Binding-site contacts:
Ligand atom C31 contacts residue LEU216 of chain 51.A at 3.4 Å (hydrophobic).
Ligand atom C6B contacts residue ILE183 of chain 51.A at 3.6 Å (hydrophobic).
Ligand atom O1 contacts residue W711 of chain 51.F at 3.7 Å.
Ligand atom C6C contacts residue ILE186 of chain 51.A at 3.9 Å (hydrophobic).
Ligand atom O1B contacts residue ILE95 of chain 51.A at 3.6 Å.
Ligand atom C5B contacts residue TYR146 of chain 51.A at 3.4 Å (hydrophobic).
Ligand atom N3A contacts residue MET181 of chain 51.A at 3.3 Å.
Ligand atom C3 contacts residue W711 of chain 51.F at 3.3 Å.
Ligand atom N2 contacts residue W711 of chain 51.F at 2.9 Å.
Ligand atom C1B contacts residue ILE183 of chain 51.A at 4.0 Å (hydrophobic).
Ligand atom C4 contacts residue TYR192 of chain 51.A at 3.5 Å (hydrophobic).
Ligand atom C2C contacts residue LEU216 of chain 51.A at 3.7 Å (hydrophobic).
Ligand atom C2C contacts residue THR97 of chain 51.A at 3.9 Å.
Ligand atom C2A contacts residue MET181 of chain 51.A at 3.7 Å (hydrophobic).
Ligand atom C2B contacts residue ILE219 of chain 51.A at 3.8 Å (hydrophobic).
Ligand atom C5A contacts residue ILE170 of chain 51.A at 3.8 Å (hydrophobic).
Ligand atom C4B contacts residue TYR146 of chain 51.A at 3.7 Å (hydrophobic).
Ligand atom C1C contacts residue THR97 of chain 51.A at 3.9 Å.
Ligand atom O1A contacts residue PHE121 of chain 51.A at 4.0 Å.
Ligand atom C31 contacts residue ASN214 of chain 51.A at 3.3 Å.
Ligand atom C4B contacts residue ILE183 of chain 51.A at 4.0 Å (hydrophobic).
Ligand atom C5A contacts residue PRO168 of chain 51.A at 4.0 Å (hydrophobic).
Ligand atom C4A contacts residue ILE170 of chain 51.A at 3.9 Å (hydrophobic).
Ligand atom C4A contacts residue MET181 of chain 51.A at 3.6 Å (hydrophobic).
Ligand atom C31 contacts residue W711 of chain 51.F at 3.0 Å.
Ligand atom N2 contacts residue THR97 of chain 51.A at 3.7 Å.
Ligand atom C3C contacts residue TYR192 of chain 51.A at 4.0 Å (hydrophobic).
Ligand atom C1C contacts residue PHE115 of chain 51.A at 3.9 Å (hydrophobic).
Ligand atom O1 contacts residue THR97 of chain 51.A at 3.4 Å (h-bond).
Ligand atom C4A contacts residue LEU14 of chain 52.C at 4.0 Å (hydrophobic).
Ligand atom C5B contacts residue ILE183 of chain 51.A at 3.7 Å (hydrophobic).
Ligand atom C3C contacts residue LEU216 of chain 51.A at 3.7 Å (hydrophobic).
Ligand atom C5A contacts residue ILE144 of chain 51.A at 3.7 Å (hydrophobic).
Ligand atom C2A contacts residue TYR146 of chain 51.A at 3.7 Å (hydrophobic).
Ligand atom C4C contacts residue MET117 of chain 51.A at 3.9 Å (hydrophobic).
Ligand atom C6B contacts residue TYR146 of chain 51.A at 3.8 Å (hydrophobic).
Ligand atom N3A contacts residue TYR146 of chain 51.A at 4.0 Å.
Ligand atom C4A contacts residue ALA24 of chain 51.C at 4.0 Å (hydrophobic).
Ligand atom C3B contacts residue ILE219 of chain 51.A at 3.8 Å (hydrophobic).
Ligand atom N3A contacts residue ALA24 of chain 51.C at 3.8 Å.

The small molecule below binds the protein below.
Small molecule (SMILES): Cc1cc(CCCCCCCOc2ccc(C3=NCCO3)cc2)on1

Sequence of chain 52.C:
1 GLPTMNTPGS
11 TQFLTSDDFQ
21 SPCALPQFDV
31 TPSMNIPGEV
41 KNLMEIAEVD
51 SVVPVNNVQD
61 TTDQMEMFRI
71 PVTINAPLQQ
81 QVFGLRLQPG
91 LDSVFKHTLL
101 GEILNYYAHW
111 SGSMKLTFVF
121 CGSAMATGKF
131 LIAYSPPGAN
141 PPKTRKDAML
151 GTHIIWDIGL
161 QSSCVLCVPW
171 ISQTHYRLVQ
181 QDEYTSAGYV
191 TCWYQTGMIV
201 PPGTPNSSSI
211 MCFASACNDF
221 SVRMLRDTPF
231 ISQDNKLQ

Sequence of chain 51.C:
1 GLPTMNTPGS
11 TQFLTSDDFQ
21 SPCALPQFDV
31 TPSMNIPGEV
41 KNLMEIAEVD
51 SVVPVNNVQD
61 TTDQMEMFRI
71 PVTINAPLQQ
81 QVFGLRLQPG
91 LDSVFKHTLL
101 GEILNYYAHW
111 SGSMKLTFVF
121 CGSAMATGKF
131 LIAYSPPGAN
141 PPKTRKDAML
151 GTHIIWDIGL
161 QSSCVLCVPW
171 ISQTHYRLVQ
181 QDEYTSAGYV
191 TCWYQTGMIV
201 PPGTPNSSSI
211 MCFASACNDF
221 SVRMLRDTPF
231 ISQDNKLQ

Sequence of chain 51.A:
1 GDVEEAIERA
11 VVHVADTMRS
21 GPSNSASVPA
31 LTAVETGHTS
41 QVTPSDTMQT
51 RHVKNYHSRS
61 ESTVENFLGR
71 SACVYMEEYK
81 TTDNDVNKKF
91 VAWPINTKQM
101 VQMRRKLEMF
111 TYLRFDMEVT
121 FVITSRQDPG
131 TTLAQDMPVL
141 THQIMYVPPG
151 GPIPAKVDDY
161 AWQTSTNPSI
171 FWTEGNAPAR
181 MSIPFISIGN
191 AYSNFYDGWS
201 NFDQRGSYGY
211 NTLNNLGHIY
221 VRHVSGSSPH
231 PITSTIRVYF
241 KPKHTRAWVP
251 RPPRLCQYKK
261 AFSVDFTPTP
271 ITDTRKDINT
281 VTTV